Binding-site contacts:
Ligand atom C1 contacts residue ASN386 of chain 1.E at 1.5 Å.
Ligand atom O5 contacts residue NAG1 of chain 1.JA at 4.2 Å.
Ligand atom O6 contacts residue NAG1 of chain 1.JA at 3.9 Å.
Ligand atom C8 contacts residue NAG1 of chain 1.HA at 4.1 Å.
Ligand atom O7 contacts residue NAG2 of chain 1.JA at 3.1 Å (h-bond).
Ligand atom C8 contacts residue GLY385 of chain 1.E at 3.7 Å.
Ligand atom C7 contacts residue NAG2 of chain 1.JA at 4.0 Å.
Ligand atom C6 contacts residue NAG1 of chain 1.JA at 3.5 Å.
Ligand atom O5 contacts residue NAG2 of chain 1.JA at 4.4 Å.
Ligand atom C8 contacts residue GLU384 of chain 1.E at 3.5 Å.
Ligand atom C2 contacts residue NAG2 of chain 1.JA at 3.6 Å.
Ligand atom C7 contacts residue ASN386 of chain 1.E at 3.4 Å.
Ligand atom C2 contacts residue ASN386 of chain 1.E at 2.6 Å.
Ligand atom C4 contacts residue ASN386 of chain 1.E at 4.4 Å.
Ligand atom N2 contacts residue NAG2 of chain 1.JA at 4.3 Å.
Ligand atom C1 contacts residue NAG2 of chain 1.JA at 4.3 Å.
Ligand atom C5 contacts residue ASN386 of chain 1.E at 3.8 Å.
Ligand atom N2 contacts residue ASN386 of chain 1.E at 3.0 Å (h-bond).
Ligand atom O5 contacts residue ASN310 of chain 1.E at 3.9 Å.
Ligand atom O7 contacts residue NAG1 of chain 1.HA at 3.4 Å.
Ligand atom O7 contacts residue GLY385 of chain 1.E at 4.4 Å.
Ligand atom C1 contacts residue ASN310 of chain 1.E at 3.9 Å.
Ligand atom C3 contacts residue ASN386 of chain 1.E at 4.0 Å.
Ligand atom C8 contacts residue ASN386 of chain 1.E at 3.9 Å.
Ligand atom C7 contacts residue NAG1 of chain 1.HA at 3.8 Å.
Ligand atom O4 contacts residue NAG1 of chain 1.HA at 4.4 Å.
Ligand atom N2 contacts residue NAG1 of chain 1.HA at 4.5 Å.
Ligand atom O5 contacts residue ASN386 of chain 1.E at 2.5 Å (h-bond).
Ligand atom C7 contacts residue GLY385 of chain 1.E at 4.3 Å.
Ligand atom O7 contacts residue ASN386 of chain 1.E at 3.4 Å (h-bond).

A protein and the small-molecule ligand that binds it are described below.
Small molecule (SMILES): CC(=O)N[C@H]1[C@H](O[C@H]2[C@H](O)[C@@H](NC(C)=O)CO[C@@H]2CO)O[C@H](CO)[C@@H](O[C@@H]2O[C@H](CO)[C@@H](O)[C@H](O)[C@@H]2O)[C@@H]1O

Sequence of chain 1.E:
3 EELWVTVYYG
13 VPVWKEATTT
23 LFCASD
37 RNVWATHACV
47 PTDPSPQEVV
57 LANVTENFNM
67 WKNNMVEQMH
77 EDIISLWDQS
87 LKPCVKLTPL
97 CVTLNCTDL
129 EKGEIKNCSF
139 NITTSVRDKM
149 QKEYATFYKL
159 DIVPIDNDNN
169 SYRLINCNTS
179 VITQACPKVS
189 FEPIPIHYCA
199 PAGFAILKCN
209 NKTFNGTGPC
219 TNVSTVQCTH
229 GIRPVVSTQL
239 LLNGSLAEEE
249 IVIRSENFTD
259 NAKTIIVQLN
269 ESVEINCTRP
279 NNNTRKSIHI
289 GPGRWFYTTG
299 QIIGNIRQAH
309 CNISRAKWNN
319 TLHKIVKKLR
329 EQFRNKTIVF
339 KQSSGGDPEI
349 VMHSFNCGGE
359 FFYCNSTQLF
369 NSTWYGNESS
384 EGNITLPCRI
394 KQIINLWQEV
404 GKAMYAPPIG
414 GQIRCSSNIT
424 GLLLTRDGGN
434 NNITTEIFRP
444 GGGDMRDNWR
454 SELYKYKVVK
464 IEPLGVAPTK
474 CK